A small-molecule ligand and the protein it binds are described below.
Small molecule (SMILES): Cc1cn([C@H]2C[C@H](OP(=O)(O)O)[C@@H](COP(=O)(O)O)O2)c(=O)[nH]c1=O

Binding-site contacts:
Ligand atom C4 contacts residue TYR109 of chain 1.A at 3.6 Å (hydrophobic).
Ligand atom C5 contacts residue TYR107 of chain 1.A at 4.0 Å (hydrophobic).
Ligand atom O4P contacts residue ARG35 of chain 1.A at 3.0 Å (salt-bridge).
Ligand atom O2 contacts residue TYR109 of chain 1.A at 4.0 Å.
Ligand atom C1' contacts residue ARG81 of chain 1.A at 4.0 Å.
Ligand atom O1P contacts residue LYS78 of chain 1.A at 2.6 Å (salt-bridge).
Ligand atom O5' contacts residue ARG35 of chain 1.A at 3.6 Å.
Ligand atom C5M contacts residue TYR107 of chain 1.A at 3.7 Å (hydrophobic).
Ligand atom N3 contacts residue TYR109 of chain 1.A at 3.4 Å.
Ligand atom P1 contacts residue TYR79 of chain 1.A at 3.6 Å.
Ligand atom C5' contacts residue TYR107 of chain 1.A at 3.6 Å (hydrophobic).
Ligand atom C5M contacts residue LEU36 of chain 1.A at 4.0 Å (hydrophobic).
Ligand atom O2P contacts residue TYR79 of chain 1.A at 2.6 Å (h-bond).
Ligand atom O5P contacts residue CA1 of chain 1.B at 3.2 Å.
Ligand atom O5' contacts residue ARG81 of chain 1.A at 3.0 Å (salt-bridge).
Ligand atom O5P contacts residue TYR107 of chain 1.A at 4.0 Å.
Ligand atom C4 contacts residue LEU83 of chain 1.A at 3.7 Å (hydrophobic).
Ligand atom O4 contacts residue TYR109 of chain 1.A at 3.8 Å.
Ligand atom O2 contacts residue ASP77 of chain 1.A at 3.9 Å.
Ligand atom C2 contacts residue ASP77 of chain 1.A at 4.0 Å.
Ligand atom O3' contacts residue LYS78 of chain 1.A at 3.4 Å (salt-bridge).
Ligand atom C5 contacts residue LEU83 of chain 1.A at 4.0 Å (hydrophobic).
Ligand atom O1P contacts residue TYR79 of chain 1.A at 3.5 Å (h-bond).
Ligand atom C2' contacts residue TYR109 of chain 1.A at 3.5 Å (hydrophobic).
Ligand atom O5P contacts residue ASP40 of chain 1.A at 3.5 Å (salt-bridge).
Ligand atom P2 contacts residue ARG35 of chain 1.A at 3.5 Å.
Ligand atom O4' contacts residue ARG81 of chain 1.A at 3.0 Å (salt-bridge).
Ligand atom O4 contacts residue LEU37 of chain 1.A at 3.8 Å.
Ligand atom C4' contacts residue ARG81 of chain 1.A at 3.9 Å.
Ligand atom C2 contacts residue TYR109 of chain 1.A at 3.9 Å (hydrophobic).
Ligand atom C5' contacts residue ARG81 of chain 1.A at 4.0 Å.
Ligand atom C3' contacts residue TYR107 of chain 1.A at 3.9 Å (hydrophobic).
Ligand atom C2' contacts residue TYR107 of chain 1.A at 3.8 Å (hydrophobic).
Ligand atom O5P contacts residue ARG35 of chain 1.A at 2.7 Å (salt-bridge).
Ligand atom N3 contacts residue LEU83 of chain 1.A at 3.9 Å.
Ligand atom O4 contacts residue LEU83 of chain 1.A at 3.7 Å.
Ligand atom O4P contacts residue ARG81 of chain 1.A at 2.9 Å (salt-bridge).
Ligand atom P1 contacts residue LYS78 of chain 1.A at 3.6 Å.
Ligand atom P2 contacts residue ARG81 of chain 1.A at 4.0 Å.
Ligand atom C5M contacts residue ARG35 of chain 1.A at 3.7 Å.

Sequence of chain 1.A:
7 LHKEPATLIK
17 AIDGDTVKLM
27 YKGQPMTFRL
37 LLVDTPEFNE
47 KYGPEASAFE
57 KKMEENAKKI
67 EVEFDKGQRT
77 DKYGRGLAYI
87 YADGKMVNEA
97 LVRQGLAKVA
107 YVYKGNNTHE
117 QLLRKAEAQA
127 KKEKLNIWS